Sequence of chain 48.K:
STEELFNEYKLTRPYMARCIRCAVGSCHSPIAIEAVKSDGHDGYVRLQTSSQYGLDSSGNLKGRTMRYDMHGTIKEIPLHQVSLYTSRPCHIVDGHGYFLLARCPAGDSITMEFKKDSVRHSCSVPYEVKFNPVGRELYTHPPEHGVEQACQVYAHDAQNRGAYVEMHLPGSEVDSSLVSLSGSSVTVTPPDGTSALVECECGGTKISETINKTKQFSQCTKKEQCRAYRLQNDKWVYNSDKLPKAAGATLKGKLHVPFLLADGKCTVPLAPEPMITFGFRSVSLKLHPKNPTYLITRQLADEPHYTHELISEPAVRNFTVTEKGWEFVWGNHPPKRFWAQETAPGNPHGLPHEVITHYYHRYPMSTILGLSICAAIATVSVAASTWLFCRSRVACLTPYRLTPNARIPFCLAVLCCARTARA

This small molecule binds to this protein.
Small molecule (SMILES): CC(=O)N[C@@H]1[C@@H](O)[C@H](O)[C@@H](CO)O[C@H]1O

Binding-site contacts:
Ligand atom O6 contacts residue ASN318 of chain 48.K at 3.0 Å (h-bond).
Ligand atom O4 contacts residue ASN318 of chain 48.K at 4.5 Å.
Ligand atom C6 contacts residue ASN318 of chain 48.K at 3.2 Å.
Ligand atom C6 contacts residue SER284 of chain 48.K at 3.4 Å.
Ligand atom O6 contacts residue SER284 of chain 48.K at 2.9 Å (h-bond).